Sequence of chain 2.A:
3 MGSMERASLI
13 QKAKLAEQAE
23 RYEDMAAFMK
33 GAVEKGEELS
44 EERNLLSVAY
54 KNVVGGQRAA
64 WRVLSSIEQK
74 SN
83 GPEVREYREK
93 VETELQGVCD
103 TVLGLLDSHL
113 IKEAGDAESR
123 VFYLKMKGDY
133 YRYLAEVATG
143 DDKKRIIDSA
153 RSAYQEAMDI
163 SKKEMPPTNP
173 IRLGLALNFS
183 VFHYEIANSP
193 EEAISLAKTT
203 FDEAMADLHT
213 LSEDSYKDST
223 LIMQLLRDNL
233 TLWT

Binding-site contacts:
Ligand atom O contacts residue VAL51 of chain 2.A at 3.6 Å.
Ligand atom C contacts residue VAL51 of chain 2.A at 3.8 Å (hydrophobic).
Ligand atom C contacts residue ASN55 of chain 2.A at 3.5 Å.
Ligand atom C contacts residue ASN231 of chain 2.A at 3.7 Å.
Ligand atom O2P contacts residue ARG134 of chain 2.A at 2.8 Å (salt-bridge).
Ligand atom O3P contacts residue TYR135 of chain 2.A at 2.5 Å (h-bond).
Ligand atom CB contacts residue ASN55 of chain 2.A at 3.4 Å.
Ligand atom N contacts residue GLU19 of chain 2.A at 2.6 Å (salt-bridge).
Ligand atom C contacts residue ASN180 of chain 2.A at 3.7 Å.
Ligand atom NE contacts residue ASN55 of chain 2.A at 3.0 Å (h-bond).
Ligand atom O contacts residue GLU19 of chain 2.A at 2.7 Å (salt-bridge).
Ligand atom C contacts residue GLU19 of chain 2.A at 3.0 Å.
Ligand atom N contacts residue LEU234 of chain 2.A at 3.2 Å.
Ligand atom C contacts residue GLU19 of chain 2.A at 3.7 Å.
Ligand atom O contacts residue ASN55 of chain 2.A at 2.9 Å (h-bond).
Ligand atom CG2 contacts residue ASN180 of chain 2.A at 3.6 Å.
Ligand atom CA contacts residue LEU234 of chain 2.A at 3.7 Å (hydrophobic).
Ligand atom N contacts residue ASN180 of chain 2.A at 3.0 Å (h-bond).
Ligand atom CG2 contacts residue V1E1 of chain 2.D at 3.6 Å.
Ligand atom O contacts residue ASN231 of chain 2.A at 2.9 Å (h-bond).
Ligand atom O1P contacts residue ARG61 of chain 2.A at 3.0 Å (salt-bridge).
Ligand atom P contacts residue ARG61 of chain 2.A at 3.7 Å.
Ligand atom O contacts residue GLU187 of chain 2.A at 3.1 Å (salt-bridge).
Ligand atom NH2 contacts residue ASN55 of chain 2.A at 3.5 Å (h-bond).
Ligand atom CG contacts residue ASN55 of chain 2.A at 3.6 Å.
Ligand atom CB contacts residue ASN180 of chain 2.A at 3.3 Å.
Ligand atom CA contacts residue ASN55 of chain 2.A at 3.4 Å.
Ligand atom CA contacts residue GLU19 of chain 2.A at 3.2 Å.
Ligand atom O contacts residue LYS54 of chain 2.A at 3.6 Å.
Ligand atom O2P contacts residue ARG61 of chain 2.A at 2.9 Å (salt-bridge).
Ligand atom CA contacts residue ASN180 of chain 2.A at 3.5 Å.
Ligand atom N contacts residue ASN231 of chain 2.A at 2.9 Å (h-bond).
Ligand atom O contacts residue VAL51 of chain 2.A at 3.6 Å.
Ligand atom CA contacts residue ASN231 of chain 2.A at 3.6 Å.
Ligand atom CD1 contacts residue V1E1 of chain 2.D at 3.7 Å.
Ligand atom N contacts residue LEU179 of chain 2.A at 3.6 Å.
Ligand atom CB contacts residue TRP235 of chain 2.A at 3.4 Å (hydrophobic).
Ligand atom CB contacts residue GLU187 of chain 2.A at 3.2 Å.
Ligand atom O3P contacts residue ARG134 of chain 2.A at 2.8 Å (salt-bridge).
Ligand atom O contacts residue VAL183 of chain 2.A at 3.5 Å.

This small molecule binds to this protein.
Small molecule (SMILES): CC[C@H](C)[C@H](NC(=O)[C@H](COP(=O)(O)O)NC(=O)CNC(=O)[C@H](C)N)C(=O)N1CCC[C@H]1C(=O)NCC(=O)N[C@@H](CCCN=C(N)N)C(=O)N[C@@H](C)C(=O)N[C@H](C=O)CO